Binding-site contacts:
Ligand atom C10 contacts residue LYS131 of chain 1.B at 3.9 Å.
Ligand atom C11 contacts residue LYS131 of chain 1.B at 3.9 Å.
Ligand atom O7 contacts residue LEU191 of chain 1.B at 3.9 Å.
Ligand atom C11 contacts residue TRP149 of chain 1.B at 4.1 Å (hydrophobic).
Ligand atom C1 contacts residue GLN223 of chain 1.B at 4.1 Å.
Ligand atom O1A contacts residue GLN223 of chain 1.B at 2.9 Å (h-bond).
Ligand atom O9 contacts residue GLN223 of chain 1.B at 3.5 Å (h-bond).
Ligand atom O1B contacts residue ASN141 of chain 1.B at 3.2 Å (h-bond).
Ligand atom O1B contacts residue SER132 of chain 1.B at 3.2 Å.
Ligand atom C1 contacts residue GLY133 of chain 1.B at 3.2 Å.
Ligand atom O8 contacts residue TRP149 of chain 1.B at 4.1 Å.
Ligand atom O4 contacts residue LYS131 of chain 1.B at 3.9 Å.
Ligand atom C7 contacts residue TRP149 of chain 1.B at 4.0 Å (hydrophobic).
Ligand atom C9 contacts residue TYR94 of chain 1.B at 3.5 Å (hydrophobic).
Ligand atom C11 contacts residue VAL151 of chain 1.B at 4.0 Å (hydrophobic).
Ligand atom O9 contacts residue GLU187 of chain 1.B at 2.7 Å (salt-bridge).
Ligand atom O1B contacts residue GLY133 of chain 1.B at 2.5 Å (h-bond).
Ligand atom C8 contacts residue GLN223 of chain 1.B at 4.2 Å.
Ligand atom N5 contacts residue LYS131 of chain 1.B at 2.9 Å (salt-bridge).
Ligand atom O1A contacts residue GLY133 of chain 1.B at 3.4 Å (h-bond).
Ligand atom C9 contacts residue LEU191 of chain 1.B at 4.0 Å (hydrophobic).
Ligand atom O9 contacts residue HIS180 of chain 1.B at 4.1 Å.
Ligand atom C10 contacts residue LEU191 of chain 1.B at 4.2 Å (hydrophobic).
Ligand atom C9 contacts residue TRP149 of chain 1.B at 4.1 Å (hydrophobic).
Ligand atom O9 contacts residue SER225 of chain 1.B at 3.2 Å (h-bond).
Ligand atom O1A contacts residue SER132 of chain 1.B at 2.8 Å (h-bond).
Ligand atom O8 contacts residue SER132 of chain 1.B at 4.0 Å.
Ligand atom C9 contacts residue HIS180 of chain 1.B at 4.1 Å.
Ligand atom C4 contacts residue LYS131 of chain 1.B at 3.4 Å.
Ligand atom C8 contacts residue TYR94 of chain 1.B at 4.1 Å (hydrophobic).
Ligand atom C8 contacts residue TRP149 of chain 1.B at 4.2 Å (hydrophobic).
Ligand atom O10 contacts residue LEU191 of chain 1.B at 3.3 Å.
Ligand atom O8 contacts residue GLN223 of chain 1.B at 3.3 Å (h-bond).
Ligand atom C6 contacts residue LYS131 of chain 1.B at 3.9 Å.
Ligand atom C11 contacts residue GLY130 of chain 1.B at 3.6 Å.
Ligand atom O9 contacts residue TYR94 of chain 1.B at 3.0 Å (h-bond).
Ligand atom C1 contacts residue SER132 of chain 1.B at 3.5 Å.
Ligand atom C5 contacts residue LYS131 of chain 1.B at 3.5 Å.
Ligand atom C9 contacts residue GLU187 of chain 1.B at 3.4 Å.
Ligand atom O8 contacts residue TYR94 of chain 1.B at 3.4 Å (h-bond).

This small molecule binds to this protein.
Small molecule (SMILES): CC(=O)N[C@H]1[C@H]([C@H](O)[C@H](O)CO)O[C@@](O)(C(=O)O)C[C@@H]1O

Sequence of chain 1.B:
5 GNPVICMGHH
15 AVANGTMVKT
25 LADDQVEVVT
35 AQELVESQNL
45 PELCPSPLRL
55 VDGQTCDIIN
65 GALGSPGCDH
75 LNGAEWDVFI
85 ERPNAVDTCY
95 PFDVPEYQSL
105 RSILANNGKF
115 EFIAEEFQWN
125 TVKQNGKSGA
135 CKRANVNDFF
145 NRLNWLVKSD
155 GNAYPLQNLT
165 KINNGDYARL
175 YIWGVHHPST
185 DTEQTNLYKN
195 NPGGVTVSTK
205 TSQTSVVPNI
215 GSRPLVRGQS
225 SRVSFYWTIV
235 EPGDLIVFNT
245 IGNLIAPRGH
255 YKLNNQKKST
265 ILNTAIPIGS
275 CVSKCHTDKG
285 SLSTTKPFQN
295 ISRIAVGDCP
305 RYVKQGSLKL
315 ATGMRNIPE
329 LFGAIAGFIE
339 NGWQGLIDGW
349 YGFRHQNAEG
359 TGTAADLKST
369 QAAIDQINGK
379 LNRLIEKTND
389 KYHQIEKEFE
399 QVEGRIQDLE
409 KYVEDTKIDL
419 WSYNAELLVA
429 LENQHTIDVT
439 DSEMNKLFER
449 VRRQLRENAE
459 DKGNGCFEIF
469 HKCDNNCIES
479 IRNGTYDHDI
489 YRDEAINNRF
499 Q